A protein and the small-molecule ligand that binds it are described below.
Small molecule (SMILES): Nc1ncnc2c1ncn2[C@@H]1O[C@H](CO[P](=O)(O)O[P](=O)(O)NP(=O)(O)O)[C@@H](O)[C@H]1O

Binding-site contacts:
Ligand atom O2A contacts residue MG1 of chain 1.G at 2.1 Å.
Ligand atom O5' contacts residue VAL41 of chain 1.B at 3.3 Å.
Ligand atom N6 contacts residue GLU103 of chain 1.B at 2.8 Å (salt-bridge).
Ligand atom O1A contacts residue GLY39 of chain 1.B at 3.0 Å (h-bond).
Ligand atom O2A contacts residue ASP167 of chain 1.B at 2.9 Å (salt-bridge).
Ligand atom N6 contacts residue ALA54 of chain 1.B at 3.5 Å.
Ligand atom O1B contacts residue SER153 of chain 1.B at 2.7 Å (h-bond).
Ligand atom O4' contacts residue VAL41 of chain 1.B at 3.5 Å.
Ligand atom C6 contacts residue ALA54 of chain 1.B at 3.6 Å (hydrophobic).
Ligand atom O1A contacts residue LYS56 of chain 1.B at 3.3 Å.
Ligand atom O1B contacts residue MG1 of chain 1.G at 2.1 Å.
Ligand atom PB contacts residue SER153 of chain 1.B at 3.4 Å.
Ligand atom O1B contacts residue ASN154 of chain 1.B at 3.1 Å (h-bond).
Ligand atom O1G contacts residue ASN154 of chain 1.B at 2.8 Å (h-bond).
Ligand atom C2 contacts residue MET105 of chain 1.B at 3.1 Å (hydrophobic).
Ligand atom PG contacts residue MG1 of chain 1.G at 3.3 Å.
Ligand atom N6 contacts residue MET102 of chain 1.B at 3.3 Å.
Ligand atom O2G contacts residue LYS151 of chain 1.B at 2.9 Å (salt-bridge).
Ligand atom PG contacts residue ASP149 of chain 1.B at 3.6 Å.
Ligand atom N3B contacts residue LYS151 of chain 1.B at 3.2 Å (salt-bridge).
Ligand atom O2G contacts residue ASP149 of chain 1.B at 2.6 Å (salt-bridge).
Ligand atom O1G contacts residue MG1 of chain 1.G at 2.0 Å.
Ligand atom PA contacts residue MG1 of chain 1.G at 3.3 Å.
Ligand atom N1 contacts residue MET105 of chain 1.B at 3.1 Å (h-bond).
Ligand atom O1G contacts residue ASP167 of chain 1.B at 2.8 Å (salt-bridge).
Ligand atom N3B contacts residue ASN37 of chain 1.B at 3.5 Å (h-bond).
Ligand atom O2B contacts residue SER153 of chain 1.B at 3.2 Å (h-bond).
Ligand atom O2' contacts residue SER109 of chain 1.B at 3.1 Å.
Ligand atom PB contacts residue MG1 of chain 1.G at 3.2 Å.
Ligand atom O3A contacts residue GLY36 of chain 1.B at 3.4 Å.
Ligand atom O3G contacts residue LYS56 of chain 1.B at 2.9 Å (salt-bridge).
Ligand atom O1G contacts residue LYS56 of chain 1.B at 3.5 Å (salt-bridge).
Ligand atom O2A contacts residue LYS56 of chain 1.B at 2.8 Å (salt-bridge).
Ligand atom C6 contacts residue LEU156 of chain 1.B at 3.4 Å (hydrophobic).
Ligand atom O2G contacts residue 77D1 of chain 1.H at 3.3 Å (h-bond).
Ligand atom O2' contacts residue GLN112 of chain 1.B at 3.1 Å (h-bond).
Ligand atom O3G contacts residue 77D1 of chain 1.H at 2.9 Å (h-bond).
Ligand atom N6 contacts residue LEU156 of chain 1.B at 3.4 Å.
Ligand atom PG contacts residue 77D1 of chain 1.H at 3.6 Å.
Ligand atom C5' contacts residue ALA35 of chain 1.B at 3.5 Å (hydrophobic).

Sequence of chain 1.B:
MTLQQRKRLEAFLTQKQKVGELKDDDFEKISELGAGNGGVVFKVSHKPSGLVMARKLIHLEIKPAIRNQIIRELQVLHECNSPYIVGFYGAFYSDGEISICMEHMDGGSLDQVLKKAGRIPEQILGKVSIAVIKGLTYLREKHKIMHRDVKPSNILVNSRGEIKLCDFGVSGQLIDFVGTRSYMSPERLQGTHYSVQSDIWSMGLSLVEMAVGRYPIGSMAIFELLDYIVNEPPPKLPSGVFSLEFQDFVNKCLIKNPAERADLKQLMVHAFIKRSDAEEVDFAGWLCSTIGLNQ